Binding-site contacts:
Ligand atom C16 contacts residue GLN117 of chain 1.B at 3.4 Å.
Ligand atom N08 contacts residue ILE32 of chain 1.B at 3.8 Å.
Ligand atom N11 contacts residue LEU110 of chain 1.B at 3.8 Å.
Ligand atom C15 contacts residue MET111 of chain 1.B at 3.8 Å (hydrophobic).
Ligand atom C37 contacts residue ILE223 of chain 1.B at 3.3 Å (hydrophobic).
Ligand atom N13 contacts residue MET111 of chain 1.B at 2.8 Å (h-bond).
Ligand atom C15 contacts residue ASP112 of chain 1.B at 3.7 Å.
Ligand atom C18 contacts residue ASN114 of chain 1.B at 3.8 Å.
Ligand atom C10 contacts residue ALA53 of chain 1.B at 3.6 Å (hydrophobic).
Ligand atom C12 contacts residue MET111 of chain 1.B at 3.7 Å (hydrophobic).
Ligand atom O31 contacts residue CYS116 of chain 1.B at 3.0 Å (h-bond).
Ligand atom N20 contacts residue GLN117 of chain 1.B at 3.4 Å (h-bond).
Ligand atom C24 contacts residue GLN117 of chain 1.B at 2.9 Å.
Ligand atom C19 contacts residue GLN117 of chain 1.B at 3.7 Å.
Ligand atom C36 contacts residue TYR191 of chain 1.B at 3.2 Å (hydrophobic).
Ligand atom O22 contacts residue ILE32 of chain 1.B at 3.6 Å.
Ligand atom N20 contacts residue ASN114 of chain 1.B at 3.4 Å.
Ligand atom C05 contacts residue LEU168 of chain 1.B at 3.6 Å (hydrophobic).
Ligand atom N02 contacts residue VAL40 of chain 1.B at 3.7 Å.
Ligand atom C32 contacts residue CYS116 of chain 1.B at 2.7 Å (hydrophobic).
Ligand atom C10 contacts residue GLU109 of chain 1.B at 3.1 Å.
Ligand atom C03 contacts residue VAL40 of chain 1.B at 3.4 Å (hydrophobic).
Ligand atom C19 contacts residue ASN114 of chain 1.B at 3.7 Å.
Ligand atom C14 contacts residue MET111 of chain 1.B at 3.7 Å (hydrophobic).
Ligand atom C17 contacts residue VAL158 of chain 1.B at 3.6 Å (hydrophobic).
Ligand atom N35 contacts residue CYS116 of chain 1.B at 2.9 Å (h-bond).
Ligand atom N11 contacts residue GLU109 of chain 1.B at 3.7 Å.
Ligand atom C34 contacts residue CYS116 of chain 1.B at 2.8 Å (hydrophobic).
Ligand atom C33 contacts residue CYS116 of chain 1.B at 1.8 Å (hydrophobic).
Ligand atom N11 contacts residue MET111 of chain 1.B at 2.8 Å (h-bond).
Ligand atom N29 contacts residue CYS116 of chain 1.B at 3.8 Å.
Ligand atom C04 contacts residue VAL40 of chain 1.B at 3.7 Å (hydrophobic).
Ligand atom C30 contacts residue CYS116 of chain 1.B at 3.1 Å (hydrophobic).
Ligand atom C10 contacts residue MET111 of chain 1.B at 3.6 Å (hydrophobic).
Ligand atom C23 contacts residue GLN117 of chain 1.B at 3.0 Å.
Ligand atom C21 contacts residue GLN117 of chain 1.B at 3.2 Å.
Ligand atom C36 contacts residue CYS116 of chain 1.B at 3.8 Å (hydrophobic).
Ligand atom C25 contacts residue GLN117 of chain 1.B at 3.7 Å.
Ligand atom C09 contacts residue ALA53 of chain 1.B at 3.6 Å (hydrophobic).
Ligand atom C09 contacts residue LEU168 of chain 1.B at 3.7 Å (hydrophobic).

This protein binds this small molecule.
Small molecule (SMILES): CN(C)CCCC(=O)Nc1cccc(C(=O)Nc2ccc(Nc3nccc(-c4cccnc4)n3)cc2)c1

Sequence of chain 1.B:
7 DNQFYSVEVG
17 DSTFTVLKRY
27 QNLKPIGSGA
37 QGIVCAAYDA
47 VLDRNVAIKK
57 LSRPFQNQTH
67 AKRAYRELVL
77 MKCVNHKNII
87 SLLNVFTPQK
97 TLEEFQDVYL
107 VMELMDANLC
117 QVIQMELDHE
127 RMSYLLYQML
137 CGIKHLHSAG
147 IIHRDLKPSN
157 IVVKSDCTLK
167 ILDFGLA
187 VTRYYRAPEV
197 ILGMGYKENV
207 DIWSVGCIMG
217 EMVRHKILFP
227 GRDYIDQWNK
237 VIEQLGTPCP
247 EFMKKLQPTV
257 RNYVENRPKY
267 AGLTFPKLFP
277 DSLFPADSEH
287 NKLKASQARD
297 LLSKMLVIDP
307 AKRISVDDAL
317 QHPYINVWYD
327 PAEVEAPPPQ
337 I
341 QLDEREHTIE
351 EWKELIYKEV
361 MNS